Binding-site contacts:
Ligand atom C2 contacts residue LYS118 of chain 2.B at 3.5 Å.
Ligand atom C5 contacts residue GLU218 of chain 2.B at 3.4 Å.
Ligand atom C1 contacts residue MN1 of chain 2.F at 2.7 Å.
Ligand atom O2 contacts residue HIS113 of chain 2.B at 3.7 Å.
Ligand atom C3 contacts residue LYS118 of chain 2.B at 3.9 Å.
Ligand atom O3 contacts residue ILE72 of chain 2.B at 3.8 Å.
Ligand atom O1 contacts residue HIS113 of chain 2.B at 3.9 Å.
Ligand atom O3 contacts residue LYS118 of chain 2.B at 3.6 Å (salt-bridge).
Ligand atom C1 contacts residue GLU120 of chain 2.B at 3.8 Å.
Ligand atom O4 contacts residue HIS113 of chain 2.B at 3.1 Å (h-bond).
Ligand atom O1 contacts residue GLU211 of chain 2.B at 3.4 Å (salt-bridge).
Ligand atom C1 contacts residue GLU211 of chain 2.B at 3.8 Å.
Ligand atom O2 contacts residue GLU211 of chain 2.B at 4.0 Å.
Ligand atom C2 contacts residue GLU211 of chain 2.B at 3.3 Å.
Ligand atom O1 contacts residue CYS110 of chain 2.B at 3.9 Å.
Ligand atom C3 contacts residue ILE72 of chain 2.B at 4.2 Å (hydrophobic).
Ligand atom O4 contacts residue MN1 of chain 2.F at 3.6 Å.
Ligand atom C2 contacts residue MN1 of chain 2.F at 3.0 Å.
Ligand atom O5 contacts residue ARG250 of chain 2.B at 3.1 Å (salt-bridge).
Ligand atom O3 contacts residue GLU211 of chain 2.B at 3.7 Å.
Ligand atom C2 contacts residue HIS115 of chain 2.B at 4.2 Å.
Ligand atom C4 contacts residue GLU218 of chain 2.B at 3.9 Å.
Ligand atom O3 contacts residue LYS100 of chain 2.B at 3.3 Å (salt-bridge).
Ligand atom C5 contacts residue ILE72 of chain 2.B at 3.8 Å (hydrophobic).
Ligand atom O2 contacts residue LYS118 of chain 2.B at 2.5 Å (salt-bridge).
Ligand atom O2 contacts residue HIS115 of chain 2.B at 2.9 Å (h-bond).
Ligand atom C4 contacts residue LYS118 of chain 2.B at 3.9 Å.
Ligand atom C2 contacts residue GLU120 of chain 2.B at 3.6 Å.
Ligand atom C1 contacts residue HIS113 of chain 2.B at 3.5 Å.
Ligand atom O5 contacts residue PHE49 of chain 2.B at 3.4 Å.
Ligand atom O1 contacts residue GLU120 of chain 2.B at 3.0 Å (salt-bridge).
Ligand atom O1 contacts residue PHE197 of chain 2.B at 3.6 Å.
Ligand atom O2 contacts residue GLU120 of chain 2.B at 2.8 Å (salt-bridge).
Ligand atom O1 contacts residue TYR122 of chain 2.B at 4.0 Å.
Ligand atom O1 contacts residue MN1 of chain 2.F at 2.8 Å.
Ligand atom C5 contacts residue ARG250 of chain 2.B at 3.0 Å.
Ligand atom O2 contacts residue MN1 of chain 2.F at 2.3 Å.
Ligand atom O1 contacts residue HIS195 of chain 2.B at 3.8 Å.
Ligand atom O4 contacts residue HIS115 of chain 2.B at 3.8 Å.
Ligand atom C1 contacts residue CYS110 of chain 2.B at 3.6 Å (hydrophobic).

Sequence of chain 2.B:
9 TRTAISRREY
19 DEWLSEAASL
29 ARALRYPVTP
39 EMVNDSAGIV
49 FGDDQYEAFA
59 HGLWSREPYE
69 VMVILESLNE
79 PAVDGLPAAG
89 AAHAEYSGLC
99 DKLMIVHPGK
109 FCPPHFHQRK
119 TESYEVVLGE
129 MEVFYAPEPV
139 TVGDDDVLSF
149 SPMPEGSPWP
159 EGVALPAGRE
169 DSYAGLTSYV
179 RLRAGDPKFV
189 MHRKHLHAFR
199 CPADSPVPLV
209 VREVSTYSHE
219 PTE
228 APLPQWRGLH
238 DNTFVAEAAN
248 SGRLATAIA

The protein below binds the small molecule below.
Small molecule (SMILES): O=C[C@@H](O)[C@@H](O)[C@@H](O)CO